Sequence of chain 1.F:
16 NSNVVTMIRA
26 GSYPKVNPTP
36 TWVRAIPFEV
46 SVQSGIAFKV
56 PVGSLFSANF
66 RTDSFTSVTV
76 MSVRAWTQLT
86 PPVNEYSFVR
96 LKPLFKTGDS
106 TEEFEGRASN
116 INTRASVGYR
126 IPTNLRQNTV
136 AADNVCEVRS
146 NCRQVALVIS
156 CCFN

Binding-site contacts:
Ligand atom OP3 contacts residue SER77 of chain 1.F at 4.2 Å.
Ligand atom C5' contacts residue ARG131 of chain 1.F at 3.6 Å.
Ligand atom C2' contacts residue ARG125 of chain 1.F at 3.6 Å.
Ligand atom OP2 contacts residue SER77 of chain 1.F at 3.8 Å.
Ligand atom OP1 contacts residue ARG125 of chain 1.F at 2.9 Å (salt-bridge).
Ligand atom N3 contacts residue ASN16 of chain 1.E at 2.9 Å (h-bond).
Ligand atom O4 contacts residue THR21 of chain 1.E at 4.1 Å.
Ligand atom P contacts residue ARG131 of chain 1.F at 3.5 Å.
Ligand atom C4 contacts residue SER17 of chain 1.E at 4.1 Å.
Ligand atom C4 contacts residue ARG125 of chain 1.F at 3.6 Å.
Ligand atom OP1 contacts residue ARG131 of chain 1.F at 3.3 Å (salt-bridge).
Ligand atom OP3 contacts residue ARG125 of chain 1.F at 2.7 Å.
Ligand atom C2 contacts residue ASN16 of chain 1.E at 3.1 Å.
Ligand atom C5 contacts residue ARG125 of chain 1.F at 3.5 Å.
Ligand atom C2 contacts residue ARG125 of chain 1.F at 3.7 Å.
Ligand atom O2 contacts residue ASN16 of chain 1.E at 2.6 Å (h-bond).
Ligand atom O5' contacts residue ARG131 of chain 1.F at 2.8 Å (salt-bridge).
Ligand atom O5' contacts residue ARG125 of chain 1.F at 3.2 Å (salt-bridge).
Ligand atom OP3 contacts residue ILE23 of chain 1.E at 4.3 Å.
Ligand atom OP1 contacts residue ILE23 of chain 1.E at 3.7 Å.
Ligand atom OP2 contacts residue ILE23 of chain 1.E at 4.2 Å.
Ligand atom O3' contacts residue ARG125 of chain 1.F at 4.1 Å.
Ligand atom N3 contacts residue SER17 of chain 1.E at 4.3 Å.
Ligand atom P contacts residue ILE23 of chain 1.E at 4.2 Å.
Ligand atom O4 contacts residue SER17 of chain 1.E at 3.2 Å.
Ligand atom N1 contacts residue ASN16 of chain 1.E at 4.4 Å.
Ligand atom N1 contacts residue ARG125 of chain 1.F at 3.7 Å.
Ligand atom N3 contacts residue ARG125 of chain 1.F at 3.6 Å.
Ligand atom C4' contacts residue ARG125 of chain 1.F at 4.3 Å.
Ligand atom C6 contacts residue ARG125 of chain 1.F at 3.5 Å.
Ligand atom C4 contacts residue ASN16 of chain 1.E at 4.1 Å.
Ligand atom OP2 contacts residue MET76 of chain 1.F at 4.4 Å.
Ligand atom O4 contacts residue ASN16 of chain 1.E at 4.4 Å.
Ligand atom C5' contacts residue ARG125 of chain 1.F at 4.2 Å.
Ligand atom OP2 contacts residue ARG131 of chain 1.F at 3.7 Å.
Ligand atom C1' contacts residue ARG125 of chain 1.F at 4.2 Å.
Ligand atom C3' contacts residue ARG125 of chain 1.F at 3.3 Å.
Ligand atom O2 contacts residue ARG125 of chain 1.F at 3.9 Å.
Ligand atom O4 contacts residue ARG125 of chain 1.F at 3.9 Å.
Ligand atom P contacts residue ARG125 of chain 1.F at 3.9 Å.

Sequence of chain 1.E:
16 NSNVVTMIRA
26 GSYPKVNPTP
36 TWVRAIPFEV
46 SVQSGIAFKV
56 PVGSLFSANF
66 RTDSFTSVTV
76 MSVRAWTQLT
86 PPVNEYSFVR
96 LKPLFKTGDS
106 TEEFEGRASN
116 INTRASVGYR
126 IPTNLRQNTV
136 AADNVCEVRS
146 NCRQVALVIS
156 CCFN

A small-molecule ligand and the protein it binds are described below.
Small molecule (SMILES): CO[P](=O)(O)O[C@H]1[C@@H](O)[C@H](n2ccc(=O)[nH]c2=O)O[C@@H]1COP(=O)(O)O